This protein binds this small molecule.
Small molecule (SMILES): Cc1ncccc1N[C@H]1CCCS(=O)(=O)C1

Sequence of chain 1.A:
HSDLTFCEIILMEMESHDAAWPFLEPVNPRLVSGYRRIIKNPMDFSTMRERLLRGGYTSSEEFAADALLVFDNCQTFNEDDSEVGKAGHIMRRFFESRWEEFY

Binding-site contacts:
Ligand atom N16 contacts residue VAL86 of chain 1.A at 4.0 Å.
Ligand atom C13 contacts residue ASN80 of chain 1.A at 4.4 Å.
Ligand atom C13 contacts residue VAL34 of chain 1.A at 4.1 Å (hydrophobic).
Ligand atom C14 contacts residue TYR37 of chain 1.A at 4.4 Å (hydrophobic).
Ligand atom C14 contacts residue VAL34 of chain 1.A at 3.8 Å (hydrophobic).
Ligand atom N16 contacts residue TYR37 of chain 1.A at 3.7 Å.
Ligand atom O11 contacts residue TRP23 of chain 1.A at 4.4 Å.
Ligand atom C03 contacts residue VAL86 of chain 1.A at 3.9 Å (hydrophobic).
Ligand atom C15 contacts residue TYR37 of chain 1.A at 3.5 Å (hydrophobic).
Ligand atom C12 contacts residue PRO24 of chain 1.A at 4.0 Å (hydrophobic).
Ligand atom C07 contacts residue ASN30 of chain 1.A at 4.2 Å.
Ligand atom O11 contacts residue PRO24 of chain 1.A at 4.3 Å.
Ligand atom C06 contacts residue VAL29 of chain 1.A at 4.1 Å (hydrophobic).
Ligand atom N04 contacts residue PRO24 of chain 1.A at 3.7 Å.
Ligand atom C06 contacts residue VAL34 of chain 1.A at 4.0 Å (hydrophobic).
Ligand atom C14 contacts residue PHE79 of chain 1.A at 3.8 Å (hydrophobic).
Ligand atom C01 contacts residue VAL86 of chain 1.A at 4.0 Å (hydrophobic).
Ligand atom N04 contacts residue VAL86 of chain 1.A at 4.0 Å.
Ligand atom C02 contacts residue VAL29 of chain 1.A at 3.7 Å (hydrophobic).
Ligand atom C05 contacts residue PRO24 of chain 1.A at 4.3 Å (hydrophobic).
Ligand atom C01 contacts residue PHE25 of chain 1.A at 3.8 Å (hydrophobic).
Ligand atom C07 contacts residue VAL34 of chain 1.A at 4.0 Å (hydrophobic).
Ligand atom N16 contacts residue ASN80 of chain 1.A at 3.3 Å (h-bond).
Ligand atom C15 contacts residue PHE79 of chain 1.A at 3.5 Å (hydrophobic).
Ligand atom N16 contacts residue VAL29 of chain 1.A at 3.9 Å.
Ligand atom C02 contacts residue VAL86 of chain 1.A at 3.7 Å (hydrophobic).
Ligand atom C13 contacts residue VAL86 of chain 1.A at 4.1 Å (hydrophobic).
Ligand atom C14 contacts residue ASN80 of chain 1.A at 3.7 Å.
Ligand atom C01 contacts residue PRO24 of chain 1.A at 3.4 Å (hydrophobic).
Ligand atom C03 contacts residue VAL29 of chain 1.A at 4.2 Å (hydrophobic).
Ligand atom C02 contacts residue ASN80 of chain 1.A at 4.2 Å.
Ligand atom C15 contacts residue ASN80 of chain 1.A at 3.2 Å.
Ligand atom C15 contacts residue VAL86 of chain 1.A at 4.4 Å (hydrophobic).
Ligand atom C12 contacts residue TRP23 of chain 1.A at 4.2 Å (hydrophobic).
Ligand atom C01 contacts residue VAL29 of chain 1.A at 3.8 Å (hydrophobic).